The protein below binds the small molecule below.
Small molecule (SMILES): CC(=O)N[C@@H]1[C@@H](O)[C@H](O)[C@@H](CO)O[C@H]1O

Binding-site contacts:
Ligand atom C5 contacts residue ASN49 of chain 1.G at 3.6 Å.
Ligand atom C2 contacts residue ASN49 of chain 1.G at 2.4 Å.
Ligand atom C7 contacts residue ASN49 of chain 1.G at 3.7 Å.
Ligand atom C4 contacts residue ASN49 of chain 1.G at 4.2 Å.
Ligand atom N2 contacts residue ASN49 of chain 1.G at 3.2 Å (h-bond).
Ligand atom O3 contacts residue ASN49 of chain 1.G at 4.0 Å.
Ligand atom C3 contacts residue ASN49 of chain 1.G at 3.7 Å.
Ligand atom C8 contacts residue ASN49 of chain 1.G at 3.5 Å.
Ligand atom O5 contacts residue ASN49 of chain 1.G at 2.3 Å (h-bond).
Ligand atom C1 contacts residue ASN49 of chain 1.G at 1.4 Å.

Sequence of chain 1.G:
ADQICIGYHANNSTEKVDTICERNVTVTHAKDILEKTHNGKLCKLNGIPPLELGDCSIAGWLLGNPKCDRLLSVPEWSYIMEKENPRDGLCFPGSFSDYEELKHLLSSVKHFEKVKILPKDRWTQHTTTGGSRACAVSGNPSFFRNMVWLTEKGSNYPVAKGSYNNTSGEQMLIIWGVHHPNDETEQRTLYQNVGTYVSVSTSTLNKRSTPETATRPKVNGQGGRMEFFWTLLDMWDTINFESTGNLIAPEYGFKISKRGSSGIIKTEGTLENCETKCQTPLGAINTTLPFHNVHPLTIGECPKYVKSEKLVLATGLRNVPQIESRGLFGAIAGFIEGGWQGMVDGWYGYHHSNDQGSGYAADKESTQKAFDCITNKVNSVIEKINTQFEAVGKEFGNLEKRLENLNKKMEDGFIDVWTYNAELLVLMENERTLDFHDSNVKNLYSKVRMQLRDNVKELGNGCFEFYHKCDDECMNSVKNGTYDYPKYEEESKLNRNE